The protein below binds the small molecule below.
Small molecule (SMILES): CC(=O)N[C@@H]1[C@@H](O)[C@H](O)[C@@H](CO)O[C@H]1O

Binding-site contacts:
Ligand atom C7 contacts residue ASN89 of chain 1.C at 3.9 Å.
Ligand atom C4 contacts residue ASN89 of chain 1.C at 4.4 Å.
Ligand atom C1 contacts residue GLU88 of chain 1.C at 4.4 Å.
Ligand atom O5 contacts residue ASN89 of chain 1.C at 2.4 Å (h-bond).
Ligand atom C6 contacts residue GLU88 of chain 1.C at 4.2 Å.
Ligand atom C3 contacts residue ASN89 of chain 1.C at 3.9 Å.
Ligand atom O7 contacts residue ASN89 of chain 1.C at 4.4 Å.
Ligand atom N2 contacts residue ASN89 of chain 1.C at 3.0 Å (h-bond).
Ligand atom C1 contacts residue GLY16 of chain 1.D at 4.1 Å.
Ligand atom C1 contacts residue ASN89 of chain 1.C at 1.5 Å.
Ligand atom O5 contacts residue GLU88 of chain 1.C at 3.7 Å.
Ligand atom C5 contacts residue ASN89 of chain 1.C at 3.8 Å.
Ligand atom C2 contacts residue ASN89 of chain 1.C at 2.5 Å.

Sequence of chain 1.D:
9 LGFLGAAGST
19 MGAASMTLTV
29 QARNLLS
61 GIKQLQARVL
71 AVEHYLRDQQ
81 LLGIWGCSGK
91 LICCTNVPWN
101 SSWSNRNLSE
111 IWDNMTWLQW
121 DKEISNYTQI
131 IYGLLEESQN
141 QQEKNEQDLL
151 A

Sequence of chain 1.C:
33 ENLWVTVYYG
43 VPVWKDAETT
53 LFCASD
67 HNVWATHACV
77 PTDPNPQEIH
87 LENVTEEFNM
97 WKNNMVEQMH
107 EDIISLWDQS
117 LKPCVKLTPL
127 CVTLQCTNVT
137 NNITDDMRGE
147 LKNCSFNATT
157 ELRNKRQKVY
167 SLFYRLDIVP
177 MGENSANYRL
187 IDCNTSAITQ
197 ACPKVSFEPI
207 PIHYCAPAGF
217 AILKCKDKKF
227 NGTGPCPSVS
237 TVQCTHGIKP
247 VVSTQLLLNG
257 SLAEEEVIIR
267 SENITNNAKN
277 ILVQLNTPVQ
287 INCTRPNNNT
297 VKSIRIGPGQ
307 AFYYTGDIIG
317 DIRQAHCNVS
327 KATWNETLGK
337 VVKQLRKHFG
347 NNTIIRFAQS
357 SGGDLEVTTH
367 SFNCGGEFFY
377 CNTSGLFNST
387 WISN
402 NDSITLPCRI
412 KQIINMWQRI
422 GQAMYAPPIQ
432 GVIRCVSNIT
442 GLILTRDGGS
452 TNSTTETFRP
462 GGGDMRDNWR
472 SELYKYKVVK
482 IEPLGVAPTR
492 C